Sequence of chain 1.Z:
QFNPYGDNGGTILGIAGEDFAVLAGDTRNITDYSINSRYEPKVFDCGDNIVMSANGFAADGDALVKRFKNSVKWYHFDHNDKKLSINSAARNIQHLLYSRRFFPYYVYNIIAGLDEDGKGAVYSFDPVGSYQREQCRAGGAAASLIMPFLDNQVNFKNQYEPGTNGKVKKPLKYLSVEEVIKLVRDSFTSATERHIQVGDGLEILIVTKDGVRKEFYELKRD

Binding-site contacts:
Ligand atom O32 contacts residue MES1 of chain 1.UA at 3.3 Å (h-bond).
Ligand atom C54 contacts residue SER130 of chain 1.Z at 3.1 Å.
Ligand atom N28 contacts residue GLY47 of chain 1.Y at 3.2 Å (h-bond).
Ligand atom O40 contacts residue TYR169 of chain 1.Y at 3.7 Å.
Ligand atom C56 contacts residue SER130 of chain 1.Z at 2.9 Å.
Ligand atom C16 contacts residue GLY47 of chain 1.Y at 3.4 Å.
Ligand atom C62 contacts residue GLY48 of chain 1.Y at 3.7 Å.
Ligand atom O14 contacts residue ALA49 of chain 1.Y at 3.2 Å (h-bond).
Ligand atom C37 contacts residue TYR169 of chain 1.Y at 3.7 Å (hydrophobic).
Ligand atom C39 contacts residue MES1 of chain 1.UA at 3.3 Å.
Ligand atom C38 contacts residue TYR169 of chain 1.Y at 3.1 Å (hydrophobic).
Ligand atom O40 contacts residue THR1 of chain 1.Y at 3.3 Å (h-bond).
Ligand atom O3 contacts residue ALA20 of chain 1.Y at 3.6 Å.
Ligand atom C37 contacts residue THR1 of chain 1.Y at 1.5 Å.
Ligand atom C45 contacts residue ALA49 of chain 1.Y at 3.6 Å (hydrophobic).
Ligand atom O32 contacts residue THR1 of chain 1.Y at 2.2 Å (h-bond).
Ligand atom O27 contacts residue ALA20 of chain 1.Y at 3.4 Å.
Ligand atom C31 contacts residue THR1 of chain 1.Y at 1.4 Å.
Ligand atom C38 contacts residue THR1 of chain 1.Y at 2.4 Å.
Ligand atom C30 contacts residue THR1 of chain 1.Y at 2.7 Å.
Ligand atom C62 contacts residue SER96 of chain 1.Y at 3.7 Å.
Ligand atom C42 contacts residue LYS33 of chain 1.Y at 3.5 Å.
Ligand atom N15 contacts residue THR21 of chain 1.Y at 3.2 Å (h-bond).
Ligand atom C38 contacts residue ARG19 of chain 1.Y at 3.3 Å.
Ligand atom N28 contacts residue THR1 of chain 1.Y at 3.6 Å.
Ligand atom C41 contacts residue LYS33 of chain 1.Y at 3.5 Å.
Ligand atom C65 contacts residue THR21 of chain 1.Y at 3.6 Å.
Ligand atom C30 contacts residue LYS33 of chain 1.Y at 3.6 Å.
Ligand atom O27 contacts residue THR21 of chain 1.Y at 3.0 Å (h-bond).
Ligand atom C44 contacts residue ALA49 of chain 1.Y at 3.5 Å (hydrophobic).
Ligand atom C51 contacts residue ARG137 of chain 1.Z at 3.7 Å.
Ligand atom C63 contacts residue GLY47 of chain 1.Y at 3.6 Å.
Ligand atom N1 contacts residue ASP126 of chain 1.Z at 3.6 Å.
Ligand atom C53 contacts residue SER124 of chain 1.Z at 3.5 Å.
Ligand atom C43 contacts residue LYS33 of chain 1.Y at 3.7 Å.
Ligand atom C39 contacts residue THR1 of chain 1.Y at 2.5 Å.
Ligand atom O52 contacts residue SER124 of chain 1.Z at 3.2 Å (h-bond).
Ligand atom N55 contacts residue SER130 of chain 1.Z at 3.7 Å.
Ligand atom C29 contacts residue THR1 of chain 1.Y at 2.4 Å.
Ligand atom O32 contacts residue GLY47 of chain 1.Y at 3.1 Å (h-bond).

Sequence of chain 1.Y:
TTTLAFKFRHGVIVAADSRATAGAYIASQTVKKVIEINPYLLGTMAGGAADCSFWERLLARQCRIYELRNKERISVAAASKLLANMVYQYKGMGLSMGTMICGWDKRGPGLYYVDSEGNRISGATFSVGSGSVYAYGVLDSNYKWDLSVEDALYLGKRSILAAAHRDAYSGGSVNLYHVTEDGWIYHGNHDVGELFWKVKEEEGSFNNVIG

This small molecule binds to this protein.
Small molecule (SMILES): C[C@H](CO)[C@H](O)[C@H](Cc1ccccc1)NC(=O)[C@H](Cc1c[nH]c2ccccc12)NC(=O)[C@@H](C)NC(=O)CN1CCOCC1